This protein binds this small molecule.
Small molecule (SMILES): CC(=O)N[C@@H]1[C@@H](O)[C@H](O)[C@@H](CO)O[C@H]1O

Sequence of chain 1.B:
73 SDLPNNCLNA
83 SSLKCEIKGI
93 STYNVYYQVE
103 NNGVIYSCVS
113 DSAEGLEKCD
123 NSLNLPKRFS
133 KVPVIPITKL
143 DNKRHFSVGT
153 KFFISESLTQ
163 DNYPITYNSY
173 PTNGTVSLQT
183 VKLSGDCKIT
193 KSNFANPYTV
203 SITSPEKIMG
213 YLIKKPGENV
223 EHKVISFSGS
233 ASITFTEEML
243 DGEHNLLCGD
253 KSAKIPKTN

Binding-site contacts:
Ligand atom C3 contacts residue ASN77 of chain 1.B at 4.2 Å.
Ligand atom C3 contacts residue ASN81 of chain 1.B at 3.8 Å.
Ligand atom C1 contacts residue ASN81 of chain 1.B at 1.4 Å.
Ligand atom C1 contacts residue ASN77 of chain 1.B at 4.4 Å.
Ligand atom C5 contacts residue ASN77 of chain 1.B at 3.8 Å.
Ligand atom O3 contacts residue ASN77 of chain 1.B at 3.4 Å (h-bond).
Ligand atom O5 contacts residue ASN81 of chain 1.B at 2.4 Å (h-bond).
Ligand atom C4 contacts residue ASN81 of chain 1.B at 4.3 Å.
Ligand atom C6 contacts residue ASN81 of chain 1.B at 4.0 Å.
Ligand atom O3 contacts residue ASN81 of chain 1.B at 4.0 Å.
Ligand atom C2 contacts residue ASN81 of chain 1.B at 2.6 Å.
Ligand atom C5 contacts residue ASN81 of chain 1.B at 3.6 Å.
Ligand atom O6 contacts residue ASN81 of chain 1.B at 4.4 Å.
Ligand atom C4 contacts residue ASN77 of chain 1.B at 3.9 Å.
Ligand atom C6 contacts residue ASN77 of chain 1.B at 3.6 Å.
Ligand atom O5 contacts residue ASN77 of chain 1.B at 3.3 Å (h-bond).
Ligand atom N2 contacts residue ASN81 of chain 1.B at 3.5 Å (h-bond).
Ligand atom O3 contacts residue LEU80 of chain 1.B at 4.0 Å.